Sequence of chain 1.B:
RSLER

Binding-site contacts:
Ligand atom S21 contacts residue ASN47 of chain 1.A at 3.8 Å.
Ligand atom C25 contacts residue GLU44 of chain 1.A at 3.8 Å.
Ligand atom C23 contacts residue GLU44 of chain 1.A at 3.7 Å.
Ligand atom C24 contacts residue GLU44 of chain 1.A at 3.9 Å.
Ligand atom C02 contacts residue GLU19 of chain 1.A at 3.6 Å.
Ligand atom C08 contacts residue ASN47 of chain 1.A at 3.5 Å.
Ligand atom C19 contacts residue ARG9 of chain 1.B at 3.3 Å.
Ligand atom N01 contacts residue GLU19 of chain 1.A at 2.6 Å (salt-bridge).
Ligand atom C24 contacts residue CSO43 of chain 1.A at 3.8 Å.
Ligand atom N03 contacts residue GLU19 of chain 1.A at 3.0 Å (salt-bridge).
Ligand atom C18 contacts residue ARG9 of chain 1.B at 3.5 Å.
Ligand atom C19 contacts residue 09W1 of chain 1.D at 3.5 Å.
Ligand atom C23 contacts residue ASN47 of chain 1.A at 4.1 Å.
Ligand atom C17 contacts residue 09W1 of chain 1.D at 3.7 Å.
Ligand atom N09 contacts residue 09W1 of chain 1.D at 3.2 Å.
Ligand atom C25 contacts residue 09W1 of chain 1.D at 3.5 Å.
Ligand atom C12 contacts residue 09W1 of chain 1.D at 3.4 Å.
Ligand atom C23 contacts residue 09W1 of chain 1.D at 4.0 Å.
Ligand atom C16 contacts residue 09W1 of chain 1.D at 4.2 Å.
Ligand atom O11 contacts residue 09W1 of chain 1.D at 3.6 Å.
Ligand atom C20 contacts residue 09W1 of chain 1.D at 3.2 Å.
Ligand atom C15 contacts residue 09W1 of chain 1.D at 4.0 Å.
Ligand atom C22 contacts residue GLU44 of chain 1.A at 3.9 Å.
Ligand atom C05 contacts residue GLU44 of chain 1.A at 4.2 Å.
Ligand atom C07 contacts residue ASN47 of chain 1.A at 3.6 Å.
Ligand atom N03 contacts residue LEU48 of chain 1.A at 3.6 Å.
Ligand atom C04 contacts residue ASN47 of chain 1.A at 4.1 Å.
Ligand atom C13 contacts residue 09W1 of chain 1.D at 3.4 Å.
Ligand atom C05 contacts residue ASN47 of chain 1.A at 4.2 Å.
Ligand atom O14 contacts residue 09W1 of chain 1.D at 3.3 Å.
Ligand atom C08 contacts residue 09W1 of chain 1.D at 3.3 Å.
Ligand atom C24 contacts residue 09W1 of chain 1.D at 3.7 Å.
Ligand atom C10 contacts residue 09W1 of chain 1.D at 3.4 Å.
Ligand atom C27 contacts residue GLU44 of chain 1.A at 3.6 Å.
Ligand atom C18 contacts residue 09W1 of chain 1.D at 4.1 Å.
Ligand atom C06 contacts residue ASN47 of chain 1.A at 4.1 Å.
Ligand atom N01 contacts residue VAL51 of chain 1.A at 3.7 Å.
Ligand atom C26 contacts residue GLU44 of chain 1.A at 3.6 Å.
Ligand atom N09 contacts residue ASN47 of chain 1.A at 3.2 Å (h-bond).
Ligand atom C23 contacts residue CSO43 of chain 1.A at 4.0 Å.

Sequence of chain 1.A:
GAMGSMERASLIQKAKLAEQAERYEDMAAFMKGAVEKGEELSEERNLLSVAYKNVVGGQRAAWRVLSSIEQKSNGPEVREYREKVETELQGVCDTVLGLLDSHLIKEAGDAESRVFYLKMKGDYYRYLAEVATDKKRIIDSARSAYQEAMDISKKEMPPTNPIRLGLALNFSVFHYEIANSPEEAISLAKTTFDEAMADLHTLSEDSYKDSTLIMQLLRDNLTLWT

This small molecule binds to this protein.
Small molecule (SMILES): [H]/N=C(\N)c1cc(-c2ccccc2)c(CNC(=O)c2cccc3c2OCC3)s1